A small-molecule ligand and the protein it binds are described below.
Small molecule (SMILES): CC[C@H](C)[C@H](N)C(=O)N[C@@H](CO)C(=O)N[C@@H](CCC(=O)O)C(=O)N[C@H](C=O)C(C)C

Binding-site contacts:
Ligand atom CB contacts residue VAL4 of chain 15.E at 4.5 Å (hydrophobic).
Ligand atom C contacts residue GLN3 of chain 15.E at 3.9 Å.
Ligand atom OG contacts residue GLN3 of chain 15.E at 3.3 Å (h-bond).
Ligand atom CG2 contacts residue SER5 of chain 15.E at 3.7 Å.
Ligand atom CA contacts residue ALA2 of chain 15.E at 4.0 Å (hydrophobic).
Ligand atom CG2 contacts residue ALA2 of chain 15.E at 4.0 Å (hydrophobic).
Ligand atom OE1 contacts residue ASN25 of chain 15.E at 4.4 Å.
Ligand atom CD contacts residue VAL4 of chain 15.E at 3.8 Å (hydrophobic).
Ligand atom N contacts residue ALA2 of chain 15.E at 3.0 Å (h-bond).
Ligand atom O contacts residue GLN3 of chain 15.E at 3.1 Å (h-bond).
Ligand atom O contacts residue VAL4 of chain 15.E at 3.8 Å.
Ligand atom C contacts residue VAL4 of chain 15.E at 4.0 Å (hydrophobic).
Ligand atom CG1 contacts residue GLN3 of chain 15.E at 4.1 Å.
Ligand atom CB contacts residue GLN3 of chain 15.E at 4.4 Å.
Ligand atom CG2 contacts residue VAL4 of chain 15.E at 3.8 Å (hydrophobic).
Ligand atom O contacts residue VAL4 of chain 15.E at 2.9 Å (h-bond).
Ligand atom CG2 contacts residue GLN3 of chain 15.E at 3.4 Å.
Ligand atom CA contacts residue GLN3 of chain 15.E at 4.2 Å.
Ligand atom C contacts residue VAL4 of chain 15.E at 3.6 Å (hydrophobic).
Ligand atom C contacts residue ALA2 of chain 15.E at 4.3 Å (hydrophobic).
Ligand atom OE2 contacts residue VAL4 of chain 15.E at 3.6 Å.
Ligand atom C contacts residue ALA2 of chain 15.E at 3.7 Å (hydrophobic).
Ligand atom N contacts residue VAL4 of chain 15.E at 3.0 Å (h-bond).
Ligand atom CB contacts residue GLN3 of chain 15.E at 3.4 Å.
Ligand atom CA contacts residue VAL4 of chain 15.E at 3.5 Å (hydrophobic).
Ligand atom OE1 contacts residue VAL4 of chain 15.E at 3.5 Å.
Ligand atom O contacts residue SER6 of chain 15.E at 4.1 Å.
Ligand atom O contacts residue SER5 of chain 15.E at 3.8 Å.
Ligand atom CA contacts residue VAL4 of chain 15.E at 4.0 Å (hydrophobic).
Ligand atom CB contacts residue ALA2 of chain 15.E at 3.4 Å (hydrophobic).
Ligand atom CB contacts residue ALA2 of chain 15.E at 4.3 Å (hydrophobic).
Ligand atom CA contacts residue ALA2 of chain 15.E at 3.5 Å (hydrophobic).
Ligand atom CB contacts residue VAL4 of chain 15.E at 4.3 Å (hydrophobic).
Ligand atom C contacts residue VAL4 of chain 15.E at 4.2 Å (hydrophobic).
Ligand atom O contacts residue ALA2 of chain 15.E at 3.9 Å.

Sequence of chain 15.E:
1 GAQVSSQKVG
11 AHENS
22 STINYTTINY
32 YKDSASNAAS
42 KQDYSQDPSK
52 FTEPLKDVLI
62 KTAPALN